A protein and the small-molecule ligand that binds it are described below.
Small molecule (SMILES): C[n+]1cn([C@@H]2O[C@H](CSP(=O)(O)OP(=O)(O)OP(=O)(O)SCC3OC(n4cnc5c(=O)[nH]c(N)nc54)[C@@H](O)[C@H]3O)[C@@H](O)[C@H]2O)c2[nH]c(N)nc(=O)c21

Sequence of chain 1.A:
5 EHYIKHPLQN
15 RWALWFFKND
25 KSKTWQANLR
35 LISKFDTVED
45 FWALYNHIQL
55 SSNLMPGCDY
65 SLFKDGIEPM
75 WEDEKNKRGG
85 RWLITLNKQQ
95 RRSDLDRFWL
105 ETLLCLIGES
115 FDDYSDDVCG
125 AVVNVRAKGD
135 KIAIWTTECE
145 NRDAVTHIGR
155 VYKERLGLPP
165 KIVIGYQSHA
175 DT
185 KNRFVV

Binding-site contacts:
Ligand atom O2 contacts residue ASN128 of chain 1.A at 4.1 Å.
Ligand atom O9 contacts residue TRP29 of chain 1.A at 3.4 Å.
Ligand atom C11 contacts residue TRP29 of chain 1.A at 3.6 Å (hydrophobic).
Ligand atom P2 contacts residue LYS135 of chain 1.A at 3.6 Å.
Ligand atom O8 contacts residue LYS135 of chain 1.A at 3.2 Å (salt-bridge).
Ligand atom N3 contacts residue TRP75 of chain 1.A at 3.8 Å.
Ligand atom C9 contacts residue TRP29 of chain 1.A at 3.6 Å (hydrophobic).
Ligand atom P2 contacts residue ARG130 of chain 1.A at 3.9 Å.
Ligand atom O12 contacts residue GLU76 of chain 1.A at 3.8 Å.
Ligand atom C7 contacts residue TRP75 of chain 1.A at 3.6 Å (hydrophobic).
Ligand atom C8 contacts residue TRP29 of chain 1.A at 3.5 Å (hydrophobic).
Ligand atom O3 contacts residue LYS135 of chain 1.A at 3.2 Å (salt-bridge).
Ligand atom C10 contacts residue GLU76 of chain 1.A at 3.6 Å.
Ligand atom N5 contacts residue TRP29 of chain 1.A at 3.7 Å.
Ligand atom C11 contacts residue MET74 of chain 1.A at 3.9 Å (hydrophobic).
Ligand atom O12 contacts residue MET74 of chain 1.A at 3.1 Å.
Ligand atom C8 contacts residue TRP75 of chain 1.A at 3.5 Å (hydrophobic).
Ligand atom C7 contacts residue TRP29 of chain 1.A at 3.8 Å (hydrophobic).
Ligand atom N5 contacts residue MET74 of chain 1.A at 3.9 Å.
Ligand atom O5 contacts residue LYS135 of chain 1.A at 2.7 Å (salt-bridge).
Ligand atom C11 contacts residue TRP75 of chain 1.A at 3.3 Å (hydrophobic).
Ligand atom O4 contacts residue ARG130 of chain 1.A at 2.6 Å (salt-bridge).
Ligand atom C11 contacts residue GLU76 of chain 1.A at 3.8 Å.
Ligand atom N5 contacts residue TRP75 of chain 1.A at 3.4 Å.
Ligand atom N2 contacts residue TRP29 of chain 1.A at 3.4 Å.
Ligand atom N1 contacts residue TRP29 of chain 1.A at 3.5 Å.
Ligand atom O1 contacts residue ARG130 of chain 1.A at 3.0 Å (salt-bridge).
Ligand atom N5 contacts residue GLU76 of chain 1.A at 2.9 Å (salt-bridge).
Ligand atom C6 contacts residue TRP29 of chain 1.A at 3.5 Å (hydrophobic).
Ligand atom N3 contacts residue TRP29 of chain 1.A at 3.6 Å.
Ligand atom C5 contacts residue TRP29 of chain 1.A at 3.4 Å (hydrophobic).
Ligand atom O12 contacts residue TRP75 of chain 1.A at 2.7 Å (h-bond).
Ligand atom C9 contacts residue TRP75 of chain 1.A at 3.6 Å (hydrophobic).
Ligand atom N4 contacts residue GLU76 of chain 1.A at 2.9 Å (salt-bridge).
Ligand atom O12 contacts residue TRP29 of chain 1.A at 3.8 Å.
Ligand atom N2 contacts residue TRP75 of chain 1.A at 3.5 Å.
Ligand atom C10 contacts residue TRP75 of chain 1.A at 3.9 Å (hydrophobic).
Ligand atom C10 contacts residue TRP29 of chain 1.A at 3.8 Å (hydrophobic).
Ligand atom C6 contacts residue TRP75 of chain 1.A at 3.8 Å (hydrophobic).
Ligand atom N1 contacts residue TRP75 of chain 1.A at 3.9 Å.